Binding-site contacts:
Ligand atom C6 contacts residue LYS526 of chain 1.B at 3.9 Å.
Ligand atom O3 contacts residue GLY120 of chain 1.B at 3.5 Å.
Ligand atom O1P contacts residue LYS526 of chain 1.B at 3.6 Å (salt-bridge).
Ligand atom C1 contacts residue ARG271 of chain 1.B at 3.4 Å.
Ligand atom P contacts residue LYS526 of chain 1.B at 3.7 Å.
Ligand atom P contacts residue SER191 of chain 1.B at 3.5 Å.
Ligand atom O5 contacts residue GLU165 of chain 1.B at 2.5 Å (salt-bridge).
Ligand atom C6 contacts residue GLU165 of chain 1.B at 3.5 Å.
Ligand atom O3P contacts residue SER122 of chain 1.B at 2.4 Å (h-bond).
Ligand atom O2 contacts residue HIS363 of chain 1.B at 2.9 Å (h-bond).
Ligand atom O2 contacts residue GLU162 of chain 1.B at 3.5 Å (salt-bridge).
Ligand atom P contacts residue VAL192 of chain 1.B at 3.4 Å.
Ligand atom C3 contacts residue GLU162 of chain 1.B at 3.5 Å.
Ligand atom C1 contacts residue SER270 of chain 1.B at 3.2 Å.
Ligand atom C5 contacts residue GLY120 of chain 1.B at 4.0 Å.
Ligand atom O1P contacts residue GLY193 of chain 1.B at 2.8 Å (h-bond).
Ligand atom O3 contacts residue THR121 of chain 1.B at 3.7 Å.
Ligand atom O2P contacts residue ALA196 of chain 1.B at 3.5 Å.
Ligand atom C4 contacts residue SER270 of chain 1.B at 3.7 Å.
Ligand atom O1 contacts residue ARG271 of chain 1.B at 2.9 Å (salt-bridge).
Ligand atom O4 contacts residue THR121 of chain 1.B at 2.9 Å (h-bond).
Ligand atom O1 contacts residue SER270 of chain 1.B at 3.2 Å (h-bond).
Ligand atom O3P contacts residue VAL192 of chain 1.B at 2.9 Å (h-bond).
Ligand atom O2P contacts residue VAL192 of chain 1.B at 3.9 Å.
Ligand atom C5 contacts residue LYS526 of chain 1.B at 3.8 Å.
Ligand atom O2P contacts residue SER191 of chain 1.B at 2.5 Å (h-bond).
Ligand atom C6 contacts residue GLY119 of chain 1.B at 3.4 Å.
Ligand atom O3P contacts residue SER191 of chain 1.B at 3.6 Å.
Ligand atom O6 contacts residue LYS526 of chain 1.B at 3.0 Å (salt-bridge).
Ligand atom O4 contacts residue GLY120 of chain 1.B at 3.8 Å.
Ligand atom O5 contacts residue LYS526 of chain 1.B at 2.9 Å (salt-bridge).
Ligand atom O6 contacts residue SER270 of chain 1.B at 3.9 Å.
Ligand atom O3 contacts residue GLU162 of chain 1.B at 2.6 Å (salt-bridge).
Ligand atom O4 contacts residue SER270 of chain 1.B at 3.9 Å.
Ligand atom O1P contacts residue SER191 of chain 1.B at 3.5 Å (h-bond).
Ligand atom O4 contacts residue GLY119 of chain 1.B at 4.0 Å.
Ligand atom O1P contacts residue VAL192 of chain 1.B at 3.1 Å (h-bond).
Ligand atom C5 contacts residue GLU165 of chain 1.B at 3.1 Å.
Ligand atom C5 contacts residue GLY119 of chain 1.B at 4.0 Å.
Ligand atom O1 contacts residue SER269 of chain 1.B at 3.5 Å.

Sequence of chain 1.B:
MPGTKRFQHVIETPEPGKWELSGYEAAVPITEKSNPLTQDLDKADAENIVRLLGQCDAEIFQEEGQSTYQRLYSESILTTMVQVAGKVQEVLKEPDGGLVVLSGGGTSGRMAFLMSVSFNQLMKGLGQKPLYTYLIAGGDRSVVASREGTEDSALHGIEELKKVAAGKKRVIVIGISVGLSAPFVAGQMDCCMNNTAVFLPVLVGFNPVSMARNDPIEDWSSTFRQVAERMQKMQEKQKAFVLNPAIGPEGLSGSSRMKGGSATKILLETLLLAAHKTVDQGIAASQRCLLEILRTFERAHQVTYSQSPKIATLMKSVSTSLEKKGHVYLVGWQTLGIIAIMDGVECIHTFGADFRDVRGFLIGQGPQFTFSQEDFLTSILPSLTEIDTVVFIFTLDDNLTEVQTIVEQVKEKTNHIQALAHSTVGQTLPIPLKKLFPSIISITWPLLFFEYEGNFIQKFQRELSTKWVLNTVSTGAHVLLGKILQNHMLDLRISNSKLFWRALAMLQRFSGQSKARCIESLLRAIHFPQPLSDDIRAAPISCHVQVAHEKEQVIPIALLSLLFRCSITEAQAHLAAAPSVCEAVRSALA

A small-molecule ligand and the protein it binds are described below.
Small molecule (SMILES): O=P(O)(O)OC[C@@H](O)[C@@H](O)[C@H](O)[C@@H](O)CO